This protein binds this small molecule.
Small molecule (SMILES): Nc1ccn([C@@H]2O[C@H](CO[P](=O)(O)O[C@H]3[C@@H](O)[C@H](n4ccc(N)nc4=O)O[C@@H]3CO[P](=O)(O)O[C@H]3[C@@H](O)[C@H](n4ccc(N)nc4=O)O[C@@H]3CO)[C@@H](O)[C@H]2O)c(=O)n1

Sequence of chain 9.C:
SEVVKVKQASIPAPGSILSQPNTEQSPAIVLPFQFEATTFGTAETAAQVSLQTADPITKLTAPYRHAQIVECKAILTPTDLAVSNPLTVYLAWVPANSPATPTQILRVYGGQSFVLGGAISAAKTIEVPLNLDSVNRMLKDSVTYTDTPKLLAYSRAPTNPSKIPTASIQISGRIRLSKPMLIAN

Binding-site contacts:
Ligand atom O2' contacts residue LEU135 of chain 9.C at 4.3 Å.
Ligand atom OP1 contacts residue LYS8 of chain 9.C at 2.6 Å (salt-bridge).
Ligand atom O3' contacts residue ASN134 of chain 9.C at 4.2 Å.
Ligand atom P contacts residue LYS8 of chain 9.C at 3.0 Å.
Ligand atom C2' contacts residue GLU74 of chain 9.C at 4.1 Å.
Ligand atom OP1 contacts residue PRO132 of chain 9.C at 3.6 Å.
Ligand atom P contacts residue LYS10 of chain 9.C at 4.0 Å.
Ligand atom OP2 contacts residue LYS8 of chain 9.C at 2.9 Å (salt-bridge).
Ligand atom OP2 contacts residue LYS10 of chain 9.C at 2.9 Å.
Ligand atom O5' contacts residue LYS8 of chain 9.C at 4.5 Å.
Ligand atom O3' contacts residue LYS8 of chain 9.C at 3.8 Å.
Ligand atom O2' contacts residue ASN134 of chain 9.C at 3.2 Å (h-bond).
Ligand atom OP1 contacts residue LYS10 of chain 9.C at 4.3 Å.
Ligand atom C4' contacts residue GLU74 of chain 9.C at 3.9 Å.
Ligand atom O2' contacts residue GLU74 of chain 9.C at 3.2 Å.
Ligand atom C2' contacts residue ASN134 of chain 9.C at 4.3 Å.
Ligand atom C1' contacts residue GLU74 of chain 9.C at 3.8 Å.
Ligand atom O4' contacts residue GLU74 of chain 9.C at 3.7 Å.
Ligand atom OP1 contacts residue ASN134 of chain 9.C at 4.2 Å.